Binding-site contacts:
Ligand atom C contacts residue ALA2 of chain 54.E at 3.5 Å (hydrophobic).
Ligand atom C contacts residue GLN3 of chain 54.E at 3.9 Å.
Ligand atom CB contacts residue GLN3 of chain 54.E at 3.7 Å.
Ligand atom OE2 contacts residue VAL4 of chain 54.E at 3.7 Å.
Ligand atom CA contacts residue ALA2 of chain 54.E at 3.3 Å (hydrophobic).
Ligand atom C contacts residue VAL4 of chain 54.E at 3.5 Å (hydrophobic).
Ligand atom CA contacts residue VAL4 of chain 54.E at 3.3 Å (hydrophobic).
Ligand atom OE1 contacts residue ASN25 of chain 54.E at 4.2 Å.
Ligand atom CG1 contacts residue GLN3 of chain 54.E at 3.3 Å.
Ligand atom CG2 contacts residue GLN3 of chain 54.E at 3.5 Å.
Ligand atom CG2 contacts residue ALA2 of chain 54.E at 4.0 Å (hydrophobic).
Ligand atom CB contacts residue VAL4 of chain 54.E at 4.4 Å (hydrophobic).
Ligand atom CB contacts residue ALA2 of chain 54.E at 3.3 Å (hydrophobic).
Ligand atom CB contacts residue GLN3 of chain 54.E at 4.0 Å.
Ligand atom C contacts residue ALA2 of chain 54.E at 4.0 Å (hydrophobic).
Ligand atom C contacts residue VAL4 of chain 54.E at 4.0 Å (hydrophobic).
Ligand atom CA contacts residue GLN3 of chain 54.E at 4.5 Å.
Ligand atom CB contacts residue VAL4 of chain 54.E at 4.0 Å (hydrophobic).
Ligand atom O contacts residue VAL4 of chain 54.E at 3.2 Å (h-bond).
Ligand atom CB contacts residue ALA2 of chain 54.E at 4.4 Å (hydrophobic).
Ligand atom CA contacts residue VAL4 of chain 54.E at 4.1 Å (hydrophobic).
Ligand atom OG contacts residue GLN3 of chain 54.E at 3.3 Å (h-bond).
Ligand atom O contacts residue GLN3 of chain 54.E at 2.9 Å (h-bond).
Ligand atom OE1 contacts residue VAL4 of chain 54.E at 3.6 Å.
Ligand atom N contacts residue ALA2 of chain 54.E at 2.8 Å (h-bond).
Ligand atom N contacts residue VAL4 of chain 54.E at 4.3 Å.
Ligand atom O contacts residue ALA2 of chain 54.E at 4.0 Å.
Ligand atom N contacts residue VAL4 of chain 54.E at 3.1 Å (h-bond).
Ligand atom CG contacts residue VAL4 of chain 54.E at 4.4 Å (hydrophobic).
Ligand atom CD contacts residue VAL4 of chain 54.E at 3.6 Å (hydrophobic).
Ligand atom N contacts residue GLN3 of chain 54.E at 4.5 Å.
Ligand atom CG2 contacts residue VAL4 of chain 54.E at 3.4 Å (hydrophobic).
Ligand atom CA contacts residue ALA2 of chain 54.E at 3.9 Å (hydrophobic).
Ligand atom CG1 contacts residue ALA2 of chain 54.E at 4.5 Å (hydrophobic).
Ligand atom O contacts residue VAL4 of chain 54.E at 4.4 Å.
Ligand atom CG2 contacts residue SER5 of chain 54.E at 3.4 Å.

Sequence of chain 54.E:
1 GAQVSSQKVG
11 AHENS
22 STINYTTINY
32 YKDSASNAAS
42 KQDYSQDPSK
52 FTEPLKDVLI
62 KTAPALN

This protein binds this small molecule.
Small molecule (SMILES): CC[C@H](C)[C@H](N)C(=O)N[C@@H](CO)C(=O)N[C@@H](CCC(=O)O)C(=O)N[C@H](C=O)C(C)C